A protein and the small-molecule ligand that binds it are described below.
Small molecule (SMILES): CC(=O)N[C@H]1[C@H](O[C@H]2[C@H](O)[C@@H](NC(C)=O)CO[C@@H]2CO)O[C@H](CO)[C@@H](O)[C@@H]1O

Sequence of chain 2.A:
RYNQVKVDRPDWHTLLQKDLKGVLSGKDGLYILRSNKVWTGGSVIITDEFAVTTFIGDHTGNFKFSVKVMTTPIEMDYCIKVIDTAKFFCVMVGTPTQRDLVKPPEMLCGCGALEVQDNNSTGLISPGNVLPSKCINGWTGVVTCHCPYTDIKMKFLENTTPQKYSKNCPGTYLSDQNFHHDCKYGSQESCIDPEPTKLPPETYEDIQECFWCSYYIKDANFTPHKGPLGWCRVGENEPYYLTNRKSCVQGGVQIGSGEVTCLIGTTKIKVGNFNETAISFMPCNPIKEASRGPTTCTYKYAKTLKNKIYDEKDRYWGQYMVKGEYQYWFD

Binding-site contacts:
Ligand atom C3 contacts residue ASN121 of chain 2.A at 3.9 Å.
Ligand atom N2 contacts residue ASN121 of chain 2.A at 2.9 Å (h-bond).
Ligand atom C8 contacts residue PRO163 of chain 2.A at 3.5 Å (hydrophobic).
Ligand atom O7 contacts residue ASN121 of chain 2.A at 3.6 Å (h-bond).
Ligand atom C7 contacts residue PRO163 of chain 2.A at 4.3 Å (hydrophobic).
Ligand atom C4 contacts residue ASN121 of chain 2.A at 4.3 Å.
Ligand atom C2 contacts residue ASN121 of chain 2.A at 2.5 Å.
Ligand atom C1 contacts residue ASN121 of chain 2.A at 1.4 Å.
Ligand atom C7 contacts residue TYR186 of chain 2.A at 3.6 Å (hydrophobic).
Ligand atom C5 contacts residue ASN121 of chain 2.A at 3.8 Å.
Ligand atom O7 contacts residue TYR186 of chain 2.A at 3.3 Å (h-bond).
Ligand atom C7 contacts residue ASN121 of chain 2.A at 3.4 Å.
Ligand atom O5 contacts residue ASN121 of chain 2.A at 2.5 Å (h-bond).
Ligand atom O7 contacts residue PRO163 of chain 2.A at 3.5 Å.
Ligand atom N2 contacts residue TYR186 of chain 2.A at 4.4 Å.
Ligand atom N2 contacts residue PRO163 of chain 2.A at 4.1 Å.
Ligand atom C8 contacts residue TYR186 of chain 2.A at 3.6 Å (hydrophobic).
Ligand atom C8 contacts residue ASN121 of chain 2.A at 4.5 Å.